Binding-site contacts:
Ligand atom O1 contacts residue PRO13 of chain 2.A at 3.4 Å.
Ligand atom O contacts residue PHE14 of chain 2.A at 4.2 Å.
Ligand atom C10 contacts residue MET209 of chain 2.A at 3.6 Å (hydrophobic).
Ligand atom O2 contacts residue PHE14 of chain 2.A at 3.5 Å.
Ligand atom C14 contacts residue LEU157 of chain 2.A at 3.9 Å (hydrophobic).
Ligand atom C12 contacts residue LEU157 of chain 2.A at 3.7 Å (hydrophobic).
Ligand atom O contacts residue THR104 of chain 2.A at 3.5 Å.
Ligand atom C5 contacts residue PRO13 of chain 2.A at 3.4 Å (hydrophobic).
Ligand atom C11 contacts residue TRP161 of chain 2.A at 3.7 Å (hydrophobic).
Ligand atom O3 contacts residue LEU162 of chain 2.A at 3.5 Å (h-bond).
Ligand atom C9 contacts residue HIS208 of chain 2.A at 3.3 Å.
Ligand atom C3 contacts residue PRO13 of chain 2.A at 3.7 Å (hydrophobic).
Ligand atom C9 contacts residue PRO13 of chain 2.A at 4.0 Å (hydrophobic).
Ligand atom C9 contacts residue VAL11 of chain 2.A at 3.5 Å (hydrophobic).
Ligand atom C8 contacts residue VAL11 of chain 2.A at 3.7 Å (hydrophobic).
Ligand atom C13 contacts residue ILE165 of chain 2.A at 4.0 Å (hydrophobic).
Ligand atom C4 contacts residue PHE14 of chain 2.A at 3.8 Å (hydrophobic).
Ligand atom C contacts residue PHE14 of chain 2.A at 4.2 Å (hydrophobic).
Ligand atom C8 contacts residue HIS208 of chain 2.A at 3.3 Å.
Ligand atom O4 contacts residue THR104 of chain 2.A at 3.2 Å.
Ligand atom O1 contacts residue MET209 of chain 2.A at 4.0 Å.
Ligand atom O3 contacts residue TRP161 of chain 2.A at 4.0 Å.
Ligand atom C14 contacts residue THR104 of chain 2.A at 3.9 Å.
Ligand atom C6 contacts residue PRO13 of chain 2.A at 3.6 Å (hydrophobic).
Ligand atom C12 contacts residue ILE165 of chain 2.A at 3.5 Å (hydrophobic).
Ligand atom O3 contacts residue ILE165 of chain 2.A at 3.5 Å.
Ligand atom O4 contacts residue PHE107 of chain 2.A at 3.5 Å.
Ligand atom C13 contacts residue LEU157 of chain 2.A at 3.7 Å (hydrophobic).
Ligand atom C10 contacts residue TRP161 of chain 2.A at 4.2 Å (hydrophobic).
Ligand atom C2 contacts residue PRO13 of chain 2.A at 4.0 Å (hydrophobic).
Ligand atom C14 contacts residue PHE107 of chain 2.A at 4.2 Å (hydrophobic).
Ligand atom C11 contacts residue ILE165 of chain 2.A at 3.7 Å (hydrophobic).
Ligand atom C7 contacts residue PRO13 of chain 2.A at 4.0 Å (hydrophobic).
Ligand atom O3 contacts residue LEU157 of chain 2.A at 3.0 Å (h-bond).
Ligand atom C7 contacts residue SER12 of chain 2.A at 3.8 Å.
Ligand atom C8 contacts residue SER12 of chain 2.A at 3.8 Å.
Ligand atom C10 contacts residue PRO13 of chain 2.A at 3.6 Å (hydrophobic).
Ligand atom C11 contacts residue LEU157 of chain 2.A at 4.0 Å (hydrophobic).
Ligand atom C13 contacts residue PHE107 of chain 2.A at 4.0 Å (hydrophobic).
Ligand atom C1 contacts residue LEU157 of chain 2.A at 4.2 Å (hydrophobic).

A protein and the small-molecule ligand that binds it are described below.
Small molecule (SMILES): O=c1c(O)c(-c2ccccc2)oc2cc(O)cc(O)c12

Sequence of chain 2.A:
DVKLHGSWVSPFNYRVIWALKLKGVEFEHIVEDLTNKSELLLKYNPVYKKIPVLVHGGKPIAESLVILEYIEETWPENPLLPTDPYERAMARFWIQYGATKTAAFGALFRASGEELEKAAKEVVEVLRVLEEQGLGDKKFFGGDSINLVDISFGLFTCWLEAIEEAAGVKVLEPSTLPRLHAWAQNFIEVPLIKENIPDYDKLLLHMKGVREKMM